Sequence of chain 1.C:
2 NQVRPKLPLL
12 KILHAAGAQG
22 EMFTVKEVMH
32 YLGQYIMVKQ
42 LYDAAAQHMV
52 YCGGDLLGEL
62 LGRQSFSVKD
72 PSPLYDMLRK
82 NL

A small-molecule ligand and the protein it binds are described below.
Small molecule (SMILES): CC(=O)N[C@H](C(=O)N[C@@H](CO)C(=O)N[C@@H](Cc1ccccc1)C(=O)N[C@H]1CCCCN[C@@H](S)SC[C@@H](C(=O)N[C@@H](CC(C)C)C(=O)N[C@@H](CC(C)C)C(=O)N[C@@H](CO)C(=O)N2CCC[C@H]2C(N)=O)NC(=O)[C@H](CC2=CN=C3CC=CC=C23)NC(=O)[C@H](Cc2ccc(O)cc2)NC(=O)[C@H](CCC(=O)O)NC1=O)[C@@H](C)O

Binding-site contacts:
Ligand atom OG contacts residue GLN48 of chain 1.C at 3.8 Å.
Ligand atom OG contacts residue MET30 of chain 1.C at 3.1 Å.
Ligand atom CE2 contacts residue GLY34 of chain 1.C at 3.6 Å.
Ligand atom O contacts residue TYR76 of chain 1.C at 3.7 Å.
Ligand atom CB contacts residue VAL69 of chain 1.C at 3.9 Å (hydrophobic).
Ligand atom CB contacts residue TYR43 of chain 1.C at 3.9 Å (hydrophobic).
Ligand atom CZ2 contacts residue GLY34 of chain 1.C at 3.6 Å.
Ligand atom NE1 contacts residue MET30 of chain 1.C at 3.1 Å (h-bond).
Ligand atom CD2 contacts residue PRO72 of chain 1.C at 3.8 Å (hydrophobic).
Ligand atom CE2 contacts residue GLY34 of chain 1.C at 3.4 Å.
Ligand atom CZ contacts residue ILE37 of chain 1.C at 3.4 Å (hydrophobic).
Ligand atom CZ contacts residue HIS49 of chain 1.C at 3.8 Å.
Ligand atom CB contacts residue GLN48 of chain 1.C at 3.5 Å.
Ligand atom CD1 contacts residue HIS49 of chain 1.C at 3.7 Å.
Ligand atom CE1 contacts residue HIS49 of chain 1.C at 3.7 Å.
Ligand atom N contacts residue GLN48 of chain 1.C at 3.6 Å.
Ligand atom CG contacts residue LYS27 of chain 1.C at 3.2 Å.
Ligand atom NE1 contacts residue GLY34 of chain 1.C at 3.5 Å.
Ligand atom CE2 contacts residue HIS49 of chain 1.C at 3.8 Å.
Ligand atom CG contacts residue MET38 of chain 1.C at 3.8 Å (hydrophobic).
Ligand atom CE2 contacts residue MET30 of chain 1.C at 3.5 Å (hydrophobic).
Ligand atom OH contacts residue HIS49 of chain 1.C at 3.8 Å.
Ligand atom CE1 contacts residue VAL69 of chain 1.C at 3.8 Å (hydrophobic).
Ligand atom CE2 contacts residue ILE37 of chain 1.C at 3.7 Å (hydrophobic).
Ligand atom CD1 contacts residue MET30 of chain 1.C at 3.2 Å (hydrophobic).
Ligand atom CE1 contacts residue ILE37 of chain 1.C at 3.7 Å (hydrophobic).
Ligand atom C contacts residue VAL69 of chain 1.C at 3.8 Å (hydrophobic).
Ligand atom CA contacts residue GLN48 of chain 1.C at 3.8 Å.
Ligand atom O contacts residue VAL69 of chain 1.C at 3.6 Å.
Ligand atom CD2 contacts residue HIS49 of chain 1.C at 3.8 Å.
Ligand atom CD1 contacts residue GLN48 of chain 1.C at 3.9 Å.
Ligand atom O contacts residue LYS27 of chain 1.C at 3.9 Å.
Ligand atom CE3 contacts residue VAL69 of chain 1.C at 3.9 Å (hydrophobic).
Ligand atom CA contacts residue GLN48 of chain 1.C at 3.8 Å.
Ligand atom CG contacts residue HIS49 of chain 1.C at 3.8 Å.
Ligand atom CD2 contacts residue MET38 of chain 1.C at 3.9 Å (hydrophobic).
Ligand atom CD2 contacts residue VAL69 of chain 1.C at 3.3 Å (hydrophobic).
Ligand atom CZ2 contacts residue LEU33 of chain 1.C at 3.8 Å (hydrophobic).
Ligand atom O contacts residue GLN48 of chain 1.C at 3.4 Å.
Ligand atom CZ2 contacts residue MET30 of chain 1.C at 3.4 Å (hydrophobic).